Binding-site contacts:
Ligand atom C5 contacts residue ILE84 of chain 1.A at 3.6 Å (hydrophobic).
Ligand atom C31 contacts residue LYS53 of chain 1.A at 3.7 Å.
Ligand atom C15 contacts residue ILE166 of chain 1.A at 3.8 Å (hydrophobic).
Ligand atom C8 contacts residue GLU71 of chain 1.A at 3.2 Å.
Ligand atom N10 contacts residue ASP168 of chain 1.A at 3.3 Å (salt-bridge).
Ligand atom C12 contacts residue ILE84 of chain 1.A at 3.7 Å (hydrophobic).
Ligand atom C12 contacts residue ASP168 of chain 1.A at 3.6 Å.
Ligand atom C29 contacts residue LYS53 of chain 1.A at 3.7 Å.
Ligand atom C28 contacts residue LEU75 of chain 1.A at 3.8 Å (hydrophobic).
Ligand atom N10 contacts residue GLU71 of chain 1.A at 2.8 Å (salt-bridge).
Ligand atom C25 contacts residue ARG67 of chain 1.A at 3.5 Å.
Ligand atom C26 contacts residue GLU71 of chain 1.A at 3.7 Å.
Ligand atom O9 contacts residue ILE84 of chain 1.A at 3.4 Å.
Ligand atom C30 contacts residue THR106 of chain 1.A at 3.7 Å.
Ligand atom C31 contacts residue ALA51 of chain 1.A at 3.7 Å (hydrophobic).
Ligand atom C3 contacts residue PHE169 of chain 1.A at 3.6 Å (hydrophobic).
Ligand atom C11 contacts residue ASP168 of chain 1.A at 3.8 Å.
Ligand atom C15 contacts residue HIS148 of chain 1.A at 3.8 Å.
Ligand atom O27 contacts residue ARG70 of chain 1.A at 3.1 Å (salt-bridge).
Ligand atom C6 contacts residue ILE84 of chain 1.A at 3.6 Å (hydrophobic).
Ligand atom C3 contacts residue ASP168 of chain 1.A at 3.5 Å.
Ligand atom C8 contacts residue ASP168 of chain 1.A at 3.0 Å.
Ligand atom C22 contacts residue LEU74 of chain 1.A at 3.6 Å (hydrophobic).
Ligand atom C23 contacts residue GLU71 of chain 1.A at 3.7 Å.
Ligand atom N7 contacts residue ASP168 of chain 1.A at 3.4 Å (salt-bridge).
Ligand atom C12 contacts residue LEU75 of chain 1.A at 3.8 Å (hydrophobic).
Ligand atom C30 contacts residue LEU104 of chain 1.A at 3.2 Å (hydrophobic).
Ligand atom C21 contacts residue GLU71 of chain 1.A at 3.4 Å.
Ligand atom C5 contacts residue LYS53 of chain 1.A at 3.9 Å.
Ligand atom O27 contacts residue ARG67 of chain 1.A at 3.7 Å.
Ligand atom C2 contacts residue PHE169 of chain 1.A at 3.7 Å (hydrophobic).
Ligand atom C24 contacts residue GLU71 of chain 1.A at 3.8 Å.
Ligand atom C30 contacts residue LYS53 of chain 1.A at 3.6 Å.
Ligand atom C29 contacts residue LEU104 of chain 1.A at 3.4 Å (hydrophobic).
Ligand atom N7 contacts residue GLU71 of chain 1.A at 2.8 Å (salt-bridge).
Ligand atom O9 contacts residue LEU167 of chain 1.A at 3.5 Å.
Ligand atom C28 contacts residue ILE84 of chain 1.A at 3.8 Å (hydrophobic).
Ligand atom C30 contacts residue ALA51 of chain 1.A at 3.4 Å (hydrophobic).
Ligand atom O9 contacts residue ASP168 of chain 1.A at 2.9 Å (salt-bridge).
Ligand atom C31 contacts residue THR106 of chain 1.A at 3.6 Å.

Sequence of chain 1.A:
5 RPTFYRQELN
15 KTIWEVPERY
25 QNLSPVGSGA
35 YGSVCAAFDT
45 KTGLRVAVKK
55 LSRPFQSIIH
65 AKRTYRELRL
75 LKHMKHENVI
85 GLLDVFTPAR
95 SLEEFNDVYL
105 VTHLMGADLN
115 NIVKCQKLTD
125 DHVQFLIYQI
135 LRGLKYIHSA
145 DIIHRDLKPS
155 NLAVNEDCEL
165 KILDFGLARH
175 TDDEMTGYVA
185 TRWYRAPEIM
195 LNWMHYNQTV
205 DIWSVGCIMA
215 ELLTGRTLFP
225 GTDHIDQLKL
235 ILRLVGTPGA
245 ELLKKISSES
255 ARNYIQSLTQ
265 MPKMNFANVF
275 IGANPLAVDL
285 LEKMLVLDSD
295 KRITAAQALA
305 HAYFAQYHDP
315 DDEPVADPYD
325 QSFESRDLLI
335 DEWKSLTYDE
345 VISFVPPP

This small molecule binds to this protein.
Small molecule (SMILES): CC(C)(C)c1cc(NC(=O)Nc2cccc3ccccc23)n(-c2ccc(CO)cc2)n1